This small molecule binds to this protein.
Small molecule (SMILES): CC(=O)N[C@@H]1[C@@H](O)[C@H](O)[C@@H](CO)O[C@H]1O

Sequence of chain 1.B:
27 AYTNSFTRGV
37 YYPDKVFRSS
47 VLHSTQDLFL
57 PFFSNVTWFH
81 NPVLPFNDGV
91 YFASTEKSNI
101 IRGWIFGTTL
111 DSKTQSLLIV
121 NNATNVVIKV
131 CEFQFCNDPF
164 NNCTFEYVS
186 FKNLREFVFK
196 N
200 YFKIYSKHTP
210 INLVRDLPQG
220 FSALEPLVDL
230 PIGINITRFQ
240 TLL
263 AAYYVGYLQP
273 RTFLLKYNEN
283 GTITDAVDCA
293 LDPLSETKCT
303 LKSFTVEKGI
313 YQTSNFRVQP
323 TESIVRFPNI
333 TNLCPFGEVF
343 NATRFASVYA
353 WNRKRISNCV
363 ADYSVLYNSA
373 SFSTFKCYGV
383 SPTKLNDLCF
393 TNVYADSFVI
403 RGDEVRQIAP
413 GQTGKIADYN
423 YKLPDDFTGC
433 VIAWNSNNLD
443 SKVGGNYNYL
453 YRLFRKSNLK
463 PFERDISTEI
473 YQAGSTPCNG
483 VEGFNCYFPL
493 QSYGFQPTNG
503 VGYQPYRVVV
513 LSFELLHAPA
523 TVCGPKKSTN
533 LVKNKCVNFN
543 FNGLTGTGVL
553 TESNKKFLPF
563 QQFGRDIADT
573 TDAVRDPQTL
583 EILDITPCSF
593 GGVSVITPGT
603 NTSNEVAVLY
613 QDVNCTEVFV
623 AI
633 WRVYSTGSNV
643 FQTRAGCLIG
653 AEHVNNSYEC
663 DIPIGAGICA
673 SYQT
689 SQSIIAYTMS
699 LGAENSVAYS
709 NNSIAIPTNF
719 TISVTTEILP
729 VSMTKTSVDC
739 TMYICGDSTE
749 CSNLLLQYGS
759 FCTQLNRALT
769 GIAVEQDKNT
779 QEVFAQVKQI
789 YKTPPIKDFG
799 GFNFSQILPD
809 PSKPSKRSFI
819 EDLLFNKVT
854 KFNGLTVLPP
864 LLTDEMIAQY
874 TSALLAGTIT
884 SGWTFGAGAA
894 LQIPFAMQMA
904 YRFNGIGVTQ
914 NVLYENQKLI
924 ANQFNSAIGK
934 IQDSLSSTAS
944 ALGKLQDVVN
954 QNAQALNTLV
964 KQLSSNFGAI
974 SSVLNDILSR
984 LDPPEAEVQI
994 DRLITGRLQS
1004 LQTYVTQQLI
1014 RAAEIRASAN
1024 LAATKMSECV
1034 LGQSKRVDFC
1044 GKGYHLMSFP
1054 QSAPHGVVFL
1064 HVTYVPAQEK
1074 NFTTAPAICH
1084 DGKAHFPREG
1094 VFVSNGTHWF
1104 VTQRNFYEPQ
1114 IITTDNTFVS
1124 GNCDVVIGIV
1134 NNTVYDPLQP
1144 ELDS

Binding-site contacts:
Ligand atom O5 contacts residue ASN657 of chain 1.B at 2.4 Å (h-bond).
Ligand atom N2 contacts residue ASN657 of chain 1.B at 2.9 Å (h-bond).
Ligand atom C8 contacts residue ASN657 of chain 1.B at 4.4 Å.
Ligand atom O7 contacts residue ASN657 of chain 1.B at 3.2 Å (h-bond).
Ligand atom C2 contacts residue ASN657 of chain 1.B at 2.4 Å.
Ligand atom C7 contacts residue ASN657 of chain 1.B at 3.2 Å.
Ligand atom C5 contacts residue ASN657 of chain 1.B at 3.7 Å.
Ligand atom C1 contacts residue ASN657 of chain 1.B at 1.4 Å.
Ligand atom C3 contacts residue ASN657 of chain 1.B at 3.8 Å.
Ligand atom C4 contacts residue ASN657 of chain 1.B at 4.2 Å.